Sequence of chain 1.C:
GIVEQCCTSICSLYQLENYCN

Sequence of chain 1.J:
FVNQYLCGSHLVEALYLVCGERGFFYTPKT

Sequence of chain 1.D:
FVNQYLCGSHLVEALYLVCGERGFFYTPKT

A small-molecule ligand and the protein it binds are described below.
Small molecule (SMILES): Oc1cccc(O)c1

Binding-site contacts:
Ligand atom C2 contacts residue CYS11 of chain 1.C at 3.9 Å (hydrophobic).
Ligand atom C6 contacts residue LEU11 of chain 1.D at 4.2 Å (hydrophobic).
Ligand atom C4 contacts residue CYS6 of chain 1.C at 3.4 Å (hydrophobic).
Ligand atom O1 contacts residue LEU17 of chain 1.J at 3.7 Å.
Ligand atom C1 contacts residue TYR5 of chain 1.L at 3.6 Å (hydrophobic).
Ligand atom O3 contacts residue CYS6 of chain 1.C at 2.6 Å (h-bond).
Ligand atom C4 contacts residue CYS7 of chain 1.D at 3.9 Å (hydrophobic).
Ligand atom O3 contacts residue ILE10 of chain 1.C at 3.4 Å.
Ligand atom C1 contacts residue ALA14 of chain 1.D at 4.3 Å (hydrophobic).
Ligand atom C2 contacts residue ILE10 of chain 1.C at 4.1 Å (hydrophobic).
Ligand atom C5 contacts residue LEU11 of chain 1.D at 4.0 Å (hydrophobic).
Ligand atom C6 contacts residue ALA14 of chain 1.D at 4.5 Å (hydrophobic).
Ligand atom O1 contacts residue LEU16 of chain 1.C at 4.0 Å.
Ligand atom O1 contacts residue TYR5 of chain 1.L at 3.6 Å (h-bond).
Ligand atom O1 contacts residue ALA14 of chain 1.D at 3.6 Å.
Ligand atom O3 contacts residue CYS11 of chain 1.C at 3.0 Å (h-bond).
Ligand atom C3 contacts residue CYS6 of chain 1.C at 3.4 Å (hydrophobic).
Ligand atom C4 contacts residue LEU11 of chain 1.D at 3.7 Å (hydrophobic).
Ligand atom C2 contacts residue LEU11 of chain 1.D at 4.3 Å (hydrophobic).
Ligand atom C5 contacts residue TYR5 of chain 1.L at 4.5 Å (hydrophobic).
Ligand atom C3 contacts residue LEU11 of chain 1.D at 3.9 Å (hydrophobic).
Ligand atom O3 contacts residue LEU11 of chain 1.D at 4.4 Å.
Ligand atom C3 contacts residue ILE10 of chain 1.C at 4.3 Å (hydrophobic).
Ligand atom C5 contacts residue LEU6 of chain 1.L at 4.3 Å (hydrophobic).
Ligand atom C3 contacts residue CYS11 of chain 1.C at 4.0 Å (hydrophobic).
Ligand atom C2 contacts residue TYR5 of chain 1.L at 4.0 Å (hydrophobic).
Ligand atom O3 contacts residue SER9 of chain 1.C at 3.6 Å.
Ligand atom C6 contacts residue HIS10 of chain 1.D at 4.1 Å.
Ligand atom C5 contacts residue HIS10 of chain 1.D at 3.9 Å.
Ligand atom C6 contacts residue TYR5 of chain 1.L at 3.9 Å (hydrophobic).
Ligand atom C5 contacts residue CYS7 of chain 1.D at 4.2 Å (hydrophobic).

Sequence of chain 1.L:
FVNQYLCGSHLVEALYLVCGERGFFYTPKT